Binding-site contacts:
Ligand atom C03 contacts residue LEU84 of chain 1.A at 3.9 Å (hydrophobic).
Ligand atom N04 contacts residue LEU84 of chain 1.A at 3.1 Å (h-bond).
Ligand atom C05 contacts residue GLU82 of chain 1.A at 3.1 Å.
Ligand atom C05 contacts residue ALA32 of chain 1.A at 3.4 Å (hydrophobic).
Ligand atom C11 contacts residue LEU84 of chain 1.A at 3.3 Å (hydrophobic).
Ligand atom N02 contacts residue LEU135 of chain 1.A at 3.4 Å.
Ligand atom C13 contacts residue ILE11 of chain 1.A at 3.8 Å (hydrophobic).
Ligand atom C05 contacts residue LEU135 of chain 1.A at 3.4 Å (hydrophobic).
Ligand atom C18 contacts residue PHE81 of chain 1.A at 3.8 Å (hydrophobic).
Ligand atom C01 contacts residue ALA32 of chain 1.A at 3.4 Å (hydrophobic).
Ligand atom C17 contacts residue LEU84 of chain 1.A at 3.8 Å (hydrophobic).
Ligand atom C17 contacts residue PHE83 of chain 1.A at 3.6 Å (hydrophobic).
Ligand atom N04 contacts residue PHE83 of chain 1.A at 3.9 Å.
Ligand atom N15 contacts residue ILE11 of chain 1.A at 3.2 Å.
Ligand atom C09 contacts residue LEU135 of chain 1.A at 4.0 Å (hydrophobic).
Ligand atom C12 contacts residue LEU84 of chain 1.A at 4.0 Å (hydrophobic).
Ligand atom N15 contacts residue GLU9 of chain 1.A at 3.5 Å (salt-bridge).
Ligand atom C12 contacts residue HIS85 of chain 1.A at 3.6 Å.
Ligand atom C09 contacts residue ILE11 of chain 1.A at 3.6 Å (hydrophobic).
Ligand atom N10 contacts residue ILE11 of chain 1.A at 4.0 Å.
Ligand atom N04 contacts residue ALA32 of chain 1.A at 4.0 Å.
Ligand atom N10 contacts residue LEU84 of chain 1.A at 2.6 Å (h-bond).
Ligand atom C11 contacts residue HIS85 of chain 1.A at 3.7 Å.
Ligand atom C16 contacts residue ILE11 of chain 1.A at 3.5 Å (hydrophobic).
Ligand atom C09 contacts residue LEU84 of chain 1.A at 3.7 Å (hydrophobic).
Ligand atom N08 contacts residue ILE11 of chain 1.A at 3.9 Å.
Ligand atom C06 contacts residue LEU135 of chain 1.A at 4.0 Å (hydrophobic).
Ligand atom N04 contacts residue GLU82 of chain 1.A at 4.0 Å.
Ligand atom C03 contacts residue ILE11 of chain 1.A at 3.8 Å (hydrophobic).
Ligand atom C18 contacts residue ALA32 of chain 1.A at 3.7 Å (hydrophobic).
Ligand atom C05 contacts residue LEU84 of chain 1.A at 3.8 Å (hydrophobic).
Ligand atom C03 contacts residue LEU135 of chain 1.A at 3.3 Å (hydrophobic).
Ligand atom C14 contacts residue ILE11 of chain 1.A at 3.5 Å (hydrophobic).
Ligand atom C17 contacts residue ILE11 of chain 1.A at 4.0 Å (hydrophobic).
Ligand atom C16 contacts residue PHE83 of chain 1.A at 3.9 Å (hydrophobic).
Ligand atom C11 contacts residue GLN86 of chain 1.A at 3.8 Å.
Ligand atom N04 contacts residue LEU135 of chain 1.A at 3.4 Å.
Ligand atom C17 contacts residue HIS85 of chain 1.A at 3.3 Å.
Ligand atom C01 contacts residue LEU135 of chain 1.A at 3.5 Å (hydrophobic).
Ligand atom C05 contacts residue PHE83 of chain 1.A at 3.9 Å (hydrophobic).

Sequence of chain 1.A:
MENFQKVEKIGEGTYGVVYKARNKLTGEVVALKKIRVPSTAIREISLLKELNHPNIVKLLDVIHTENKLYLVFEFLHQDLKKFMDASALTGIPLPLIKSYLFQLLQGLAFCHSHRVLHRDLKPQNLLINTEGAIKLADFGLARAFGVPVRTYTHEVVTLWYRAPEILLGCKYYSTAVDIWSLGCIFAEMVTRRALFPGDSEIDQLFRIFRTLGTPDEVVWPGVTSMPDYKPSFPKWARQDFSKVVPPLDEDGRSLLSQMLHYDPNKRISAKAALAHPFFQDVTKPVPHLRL

A protein and the small-molecule ligand that binds it are described below.
Small molecule (SMILES): Cc1cnc2c(NCc3ccncc3)nccn12